This small molecule binds to this protein.
Small molecule (SMILES): CC(=O)N[C@@H]1[C@@H](O)[C@H](O)[C@@H](CO)O[C@H]1O

Binding-site contacts:
Ligand atom C7 contacts residue ASN143 of chain 2.A at 3.3 Å.
Ligand atom C4 contacts residue GLN169 of chain 2.A at 3.8 Å.
Ligand atom C3 contacts residue ASN143 of chain 2.A at 3.8 Å.
Ligand atom O4 contacts residue GLN169 of chain 2.A at 3.5 Å (h-bond).
Ligand atom C5 contacts residue VAL124 of chain 2.A at 4.0 Å (hydrophobic).
Ligand atom O6 contacts residue GLU123 of chain 2.A at 2.9 Å (salt-bridge).
Ligand atom C1 contacts residue GLU122 of chain 2.A at 3.3 Å.
Ligand atom C5 contacts residue ASN143 of chain 2.A at 3.6 Å.
Ligand atom C5 contacts residue GLU122 of chain 2.A at 4.5 Å.
Ligand atom C8 contacts residue ASN143 of chain 2.A at 4.4 Å.
Ligand atom O7 contacts residue ASN143 of chain 2.A at 3.2 Å (h-bond).
Ligand atom O5 contacts residue ASN143 of chain 2.A at 2.4 Å (h-bond).
Ligand atom O5 contacts residue GLU122 of chain 2.A at 3.3 Å (salt-bridge).
Ligand atom O5 contacts residue GLN169 of chain 2.A at 4.4 Å.
Ligand atom C2 contacts residue GLU122 of chain 2.A at 3.3 Å.
Ligand atom O6 contacts residue GLU122 of chain 2.A at 4.5 Å.
Ligand atom C6 contacts residue VAL124 of chain 2.A at 3.6 Å (hydrophobic).
Ligand atom O5 contacts residue GLU123 of chain 2.A at 4.0 Å.
Ligand atom C4 contacts residue ASN143 of chain 2.A at 4.3 Å.
Ligand atom O5 contacts residue VAL124 of chain 2.A at 3.7 Å.
Ligand atom C1 contacts residue THR144 of chain 2.A at 4.5 Å.
Ligand atom C2 contacts residue ASN143 of chain 2.A at 2.6 Å.
Ligand atom C1 contacts residue GLN169 of chain 2.A at 4.4 Å.
Ligand atom N2 contacts residue GLU122 of chain 2.A at 4.0 Å.
Ligand atom C6 contacts residue GLN169 of chain 2.A at 4.0 Å.
Ligand atom O6 contacts residue LYS173 of chain 2.A at 3.9 Å.
Ligand atom C8 contacts residue THR144 of chain 2.A at 4.0 Å.
Ligand atom C3 contacts residue GLN169 of chain 2.A at 3.9 Å.
Ligand atom O6 contacts residue VAL124 of chain 2.A at 2.8 Å (h-bond).
Ligand atom N2 contacts residue ASN143 of chain 2.A at 3.0 Å (h-bond).
Ligand atom C7 contacts residue THR144 of chain 2.A at 4.0 Å.
Ligand atom C6 contacts residue GLU123 of chain 2.A at 4.2 Å.
Ligand atom O7 contacts residue THR144 of chain 2.A at 3.5 Å (h-bond).
Ligand atom C5 contacts residue GLN169 of chain 2.A at 3.5 Å.
Ligand atom C1 contacts residue ASN143 of chain 2.A at 1.4 Å.

Sequence of chain 2.A:
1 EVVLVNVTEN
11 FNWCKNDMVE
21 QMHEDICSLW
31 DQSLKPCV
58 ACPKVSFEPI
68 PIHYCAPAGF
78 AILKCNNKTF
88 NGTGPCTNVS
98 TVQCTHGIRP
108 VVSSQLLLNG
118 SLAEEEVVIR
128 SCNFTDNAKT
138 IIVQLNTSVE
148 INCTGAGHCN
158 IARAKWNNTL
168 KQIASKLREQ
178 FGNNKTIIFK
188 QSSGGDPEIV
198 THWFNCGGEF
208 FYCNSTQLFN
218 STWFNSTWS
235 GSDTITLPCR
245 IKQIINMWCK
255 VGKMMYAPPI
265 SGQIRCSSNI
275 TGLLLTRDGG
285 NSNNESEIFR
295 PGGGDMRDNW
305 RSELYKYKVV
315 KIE